Binding-site contacts:
Ligand atom C2 contacts residue SER943 of chain 5.C at 4.5 Å.
Ligand atom C8 contacts residue SER1133 of chain 5.C at 4.4 Å.
Ligand atom N2 contacts residue GLU941 of chain 5.C at 3.6 Å.
Ligand atom C2 contacts residue ASN1134 of chain 5.C at 2.5 Å.
Ligand atom C2 contacts residue GLU941 of chain 5.C at 4.3 Å.
Ligand atom C3 contacts residue ASN1134 of chain 5.C at 3.8 Å.
Ligand atom O7 contacts residue GLU941 of chain 5.C at 4.2 Å.
Ligand atom O3 contacts residue SER943 of chain 5.C at 3.9 Å.
Ligand atom O7 contacts residue SER943 of chain 5.C at 3.5 Å.
Ligand atom C5 contacts residue SER943 of chain 5.C at 4.4 Å.
Ligand atom C4 contacts residue ASN1134 of chain 5.C at 4.2 Å.
Ligand atom C8 contacts residue GLU941 of chain 5.C at 3.8 Å.
Ligand atom C7 contacts residue GLU941 of chain 5.C at 3.7 Å.
Ligand atom O6 contacts residue SER943 of chain 5.C at 4.2 Å.
Ligand atom O5 contacts residue ASN1134 of chain 5.C at 2.4 Å (h-bond).
Ligand atom C7 contacts residue ASN1134 of chain 5.C at 4.0 Å.
Ligand atom C6 contacts residue SER943 of chain 5.C at 4.4 Å.
Ligand atom C1 contacts residue SER943 of chain 5.C at 4.5 Å.
Ligand atom C1 contacts residue ASN1134 of chain 5.C at 1.4 Å.
Ligand atom C5 contacts residue ASN1134 of chain 5.C at 3.7 Å.
Ligand atom N2 contacts residue ASN1134 of chain 5.C at 2.9 Å (h-bond).
Ligand atom C7 contacts residue HIS1132 of chain 5.C at 4.1 Å.
Ligand atom C4 contacts residue SER943 of chain 5.C at 4.1 Å.
Ligand atom C8 contacts residue HIS1132 of chain 5.C at 3.3 Å.
Ligand atom N2 contacts residue HIS1132 of chain 5.C at 3.9 Å.

Sequence of chain 5.C:
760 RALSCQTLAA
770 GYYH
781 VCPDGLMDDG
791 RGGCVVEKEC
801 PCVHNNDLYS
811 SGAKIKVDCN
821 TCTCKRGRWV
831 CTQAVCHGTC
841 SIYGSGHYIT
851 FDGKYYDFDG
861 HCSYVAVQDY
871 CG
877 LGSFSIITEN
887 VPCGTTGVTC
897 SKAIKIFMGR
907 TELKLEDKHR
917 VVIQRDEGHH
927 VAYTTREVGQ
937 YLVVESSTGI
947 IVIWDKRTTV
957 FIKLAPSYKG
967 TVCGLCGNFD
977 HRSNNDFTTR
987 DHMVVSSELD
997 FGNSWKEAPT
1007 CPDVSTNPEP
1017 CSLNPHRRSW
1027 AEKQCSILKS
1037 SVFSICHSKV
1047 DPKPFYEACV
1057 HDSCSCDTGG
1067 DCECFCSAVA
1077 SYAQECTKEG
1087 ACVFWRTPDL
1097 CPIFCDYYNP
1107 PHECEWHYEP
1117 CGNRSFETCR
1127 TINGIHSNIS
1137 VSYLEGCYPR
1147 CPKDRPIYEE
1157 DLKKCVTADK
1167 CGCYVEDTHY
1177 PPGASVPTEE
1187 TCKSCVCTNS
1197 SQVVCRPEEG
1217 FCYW

The small molecule below binds the protein below.
Small molecule (SMILES): CC(=O)N[C@H]1[C@H](O[C@H]2[C@H](O)[C@@H](NC(C)=O)CO[C@@H]2CO)O[C@H](CO)[C@@H](O)[C@@H]1O